This protein binds this small molecule.
Small molecule (SMILES): OC1O[C@H]2CC=CC[C@H]2O1

Sequence of chain 1.A:
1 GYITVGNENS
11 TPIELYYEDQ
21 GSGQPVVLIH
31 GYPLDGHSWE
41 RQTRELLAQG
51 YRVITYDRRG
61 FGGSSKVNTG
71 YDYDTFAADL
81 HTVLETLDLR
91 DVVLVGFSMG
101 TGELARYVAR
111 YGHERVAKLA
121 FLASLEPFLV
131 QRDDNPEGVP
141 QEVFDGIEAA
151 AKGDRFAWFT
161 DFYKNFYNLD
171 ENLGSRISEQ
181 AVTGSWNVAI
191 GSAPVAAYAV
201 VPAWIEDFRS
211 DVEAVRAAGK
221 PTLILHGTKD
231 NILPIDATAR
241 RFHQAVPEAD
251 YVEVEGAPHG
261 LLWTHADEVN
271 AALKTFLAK

Binding-site contacts:
Ligand atom C7 contacts residue GLY31 of chain 1.A at 4.1 Å.
Ligand atom C3 contacts residue SER98 of chain 1.A at 3.1 Å.
Ligand atom C1 contacts residue LEU233 of chain 1.A at 3.4 Å (hydrophobic).
Ligand atom O3 contacts residue SER98 of chain 1.A at 2.4 Å (h-bond).
Ligand atom C6 contacts residue SER98 of chain 1.A at 3.5 Å.
Ligand atom C2 contacts residue MET99 of chain 1.A at 3.4 Å (hydrophobic).
Ligand atom C5 contacts residue ILE232 of chain 1.A at 3.4 Å (hydrophobic).
Ligand atom O3 contacts residue GLY31 of chain 1.A at 3.9 Å.
Ligand atom O3 contacts residue TYR32 of chain 1.A at 3.0 Å (h-bond).
Ligand atom O4 contacts residue SER98 of chain 1.A at 2.4 Å (h-bond).
Ligand atom O3 contacts residue MET99 of chain 1.A at 2.9 Å (h-bond).
Ligand atom C1 contacts residue SER98 of chain 1.A at 3.1 Å.
Ligand atom C5 contacts residue TRP204 of chain 1.A at 3.7 Å (hydrophobic).
Ligand atom C2 contacts residue SER98 of chain 1.A at 3.3 Å.
Ligand atom C4 contacts residue TRP204 of chain 1.A at 3.9 Å (hydrophobic).
Ligand atom C4 contacts residue PHE162 of chain 1.A at 3.9 Å (hydrophobic).
Ligand atom C2 contacts residue LEU125 of chain 1.A at 3.7 Å (hydrophobic).
Ligand atom C3 contacts residue TRP204 of chain 1.A at 3.7 Å (hydrophobic).
Ligand atom C1 contacts residue LEU125 of chain 1.A at 3.3 Å (hydrophobic).
Ligand atom O1 contacts residue PHE166 of chain 1.A at 3.5 Å.
Ligand atom C6 contacts residue HIS259 of chain 1.A at 3.9 Å.
Ligand atom O1 contacts residue PHE97 of chain 1.A at 3.6 Å.
Ligand atom C7 contacts residue MET99 of chain 1.A at 3.6 Å (hydrophobic).
Ligand atom C4 contacts residue TYR32 of chain 1.A at 4.0 Å (hydrophobic).
Ligand atom C6 contacts residue LEU233 of chain 1.A at 3.2 Å (hydrophobic).
Ligand atom C2 contacts residue TRP204 of chain 1.A at 3.8 Å (hydrophobic).
Ligand atom C7 contacts residue SER98 of chain 1.A at 1.5 Å.
Ligand atom O4 contacts residue HIS259 of chain 1.A at 3.1 Å (h-bond).
Ligand atom O4 contacts residue TYR32 of chain 1.A at 3.9 Å.
Ligand atom O1 contacts residue SER98 of chain 1.A at 2.4 Å (h-bond).
Ligand atom C7 contacts residue HIS259 of chain 1.A at 3.3 Å.
Ligand atom C4 contacts residue SER98 of chain 1.A at 3.3 Å.
Ligand atom O1 contacts residue HIS259 of chain 1.A at 3.8 Å.
Ligand atom O1 contacts residue GLY31 of chain 1.A at 3.3 Å.
Ligand atom C6 contacts residue ILE232 of chain 1.A at 3.4 Å (hydrophobic).
Ligand atom C3 contacts residue TYR32 of chain 1.A at 3.5 Å (hydrophobic).
Ligand atom O1 contacts residue TYR32 of chain 1.A at 2.9 Å (h-bond).
Ligand atom O4 contacts residue PHE162 of chain 1.A at 3.8 Å.
Ligand atom C3 contacts residue MET99 of chain 1.A at 3.4 Å (hydrophobic).
Ligand atom C7 contacts residue TYR32 of chain 1.A at 3.6 Å (hydrophobic).